Binding-site contacts:
Ligand atom P contacts residue HIS625 of chain 50.A at 3.9 Å.
Ligand atom C3' contacts residue HIS627 of chain 41.A at 4.3 Å.
Ligand atom N7 contacts residue PRO628 of chain 41.A at 3.3 Å (h-bond).
Ligand atom C5 contacts residue PRO412 of chain 41.A at 4.2 Å (hydrophobic).
Ligand atom C6 contacts residue PRO628 of chain 41.A at 2.8 Å (hydrophobic).
Ligand atom C4 contacts residue PRO628 of chain 41.A at 3.0 Å (hydrophobic).
Ligand atom N9 contacts residue PRO628 of chain 41.A at 3.7 Å.
Ligand atom C2 contacts residue PRO628 of chain 41.A at 3.5 Å (hydrophobic).
Ligand atom N1 contacts residue VAL411 of chain 41.A at 4.3 Å.
Ligand atom C8 contacts residue PRO628 of chain 41.A at 3.8 Å (hydrophobic).
Ligand atom O2P contacts residue ASP623 of chain 50.A at 3.2 Å (salt-bridge).
Ligand atom N3 contacts residue PRO628 of chain 41.A at 3.5 Å (h-bond).
Ligand atom N9 contacts residue PRO412 of chain 41.A at 4.2 Å.
Ligand atom C8 contacts residue PRO412 of chain 41.A at 4.3 Å (hydrophobic).
Ligand atom C1' contacts residue HIS627 of chain 41.A at 4.3 Å.
Ligand atom C2' contacts residue PRO628 of chain 41.A at 3.6 Å (hydrophobic).
Ligand atom O1P contacts residue HIS625 of chain 50.A at 2.8 Å (h-bond).
Ligand atom N6 contacts residue PHE635 of chain 41.A at 3.7 Å.
Ligand atom C5 contacts residue PRO628 of chain 41.A at 2.7 Å (hydrophobic).
Ligand atom N7 contacts residue PRO412 of chain 41.A at 4.3 Å.
Ligand atom C6 contacts residue SER629 of chain 41.A at 3.5 Å.
Ligand atom C4 contacts residue PRO412 of chain 41.A at 4.1 Å (hydrophobic).
Ligand atom O3' contacts residue PRO628 of chain 41.A at 4.1 Å.
Ligand atom N1 contacts residue GLY636 of chain 41.A at 2.9 Å (h-bond).
Ligand atom C2 contacts residue GLY636 of chain 41.A at 3.2 Å.
Ligand atom N6 contacts residue GLY634 of chain 41.A at 3.8 Å.
Ligand atom N7 contacts residue SER629 of chain 41.A at 3.1 Å (h-bond).
Ligand atom C2' contacts residue HIS627 of chain 41.A at 3.2 Å.
Ligand atom N6 contacts residue GLY636 of chain 41.A at 3.2 Å (h-bond).
Ligand atom N6 contacts residue PRO628 of chain 41.A at 3.4 Å (h-bond).
Ligand atom N7 contacts residue ASN606 of chain 41.A at 4.2 Å.
Ligand atom C8 contacts residue SER629 of chain 41.A at 4.2 Å.
Ligand atom N6 contacts residue SER629 of chain 41.A at 3.0 Å (h-bond).
Ligand atom C6 contacts residue PRO412 of chain 41.A at 4.3 Å (hydrophobic).
Ligand atom C6 contacts residue GLY636 of chain 41.A at 3.6 Å.
Ligand atom C1' contacts residue PRO628 of chain 41.A at 3.9 Å (hydrophobic).
Ligand atom N7 contacts residue HIS627 of chain 41.A at 4.1 Å.
Ligand atom C5 contacts residue SER629 of chain 41.A at 3.5 Å.
Ligand atom C8 contacts residue HIS627 of chain 41.A at 3.5 Å.
Ligand atom N1 contacts residue PRO628 of chain 41.A at 3.2 Å (h-bond).

Sequence of chain 50.A:
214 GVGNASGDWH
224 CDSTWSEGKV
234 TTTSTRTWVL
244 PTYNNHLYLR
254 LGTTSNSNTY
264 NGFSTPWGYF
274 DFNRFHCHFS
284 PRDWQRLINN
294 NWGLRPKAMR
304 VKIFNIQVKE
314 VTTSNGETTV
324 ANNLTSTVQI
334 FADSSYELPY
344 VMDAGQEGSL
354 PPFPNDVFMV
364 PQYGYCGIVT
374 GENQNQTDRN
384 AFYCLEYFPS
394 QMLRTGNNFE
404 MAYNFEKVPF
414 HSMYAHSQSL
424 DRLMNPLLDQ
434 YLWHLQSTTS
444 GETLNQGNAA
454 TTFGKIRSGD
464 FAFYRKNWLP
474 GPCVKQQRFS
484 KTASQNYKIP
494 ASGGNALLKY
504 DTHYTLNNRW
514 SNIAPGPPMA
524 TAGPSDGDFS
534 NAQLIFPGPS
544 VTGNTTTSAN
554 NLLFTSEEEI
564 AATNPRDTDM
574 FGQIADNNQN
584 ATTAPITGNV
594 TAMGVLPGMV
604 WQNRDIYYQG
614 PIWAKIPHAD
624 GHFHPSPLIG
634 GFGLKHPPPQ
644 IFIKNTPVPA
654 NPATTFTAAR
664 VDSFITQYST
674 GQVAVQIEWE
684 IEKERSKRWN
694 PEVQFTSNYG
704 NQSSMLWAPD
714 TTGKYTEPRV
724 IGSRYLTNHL

Sequence of chain 41.A:
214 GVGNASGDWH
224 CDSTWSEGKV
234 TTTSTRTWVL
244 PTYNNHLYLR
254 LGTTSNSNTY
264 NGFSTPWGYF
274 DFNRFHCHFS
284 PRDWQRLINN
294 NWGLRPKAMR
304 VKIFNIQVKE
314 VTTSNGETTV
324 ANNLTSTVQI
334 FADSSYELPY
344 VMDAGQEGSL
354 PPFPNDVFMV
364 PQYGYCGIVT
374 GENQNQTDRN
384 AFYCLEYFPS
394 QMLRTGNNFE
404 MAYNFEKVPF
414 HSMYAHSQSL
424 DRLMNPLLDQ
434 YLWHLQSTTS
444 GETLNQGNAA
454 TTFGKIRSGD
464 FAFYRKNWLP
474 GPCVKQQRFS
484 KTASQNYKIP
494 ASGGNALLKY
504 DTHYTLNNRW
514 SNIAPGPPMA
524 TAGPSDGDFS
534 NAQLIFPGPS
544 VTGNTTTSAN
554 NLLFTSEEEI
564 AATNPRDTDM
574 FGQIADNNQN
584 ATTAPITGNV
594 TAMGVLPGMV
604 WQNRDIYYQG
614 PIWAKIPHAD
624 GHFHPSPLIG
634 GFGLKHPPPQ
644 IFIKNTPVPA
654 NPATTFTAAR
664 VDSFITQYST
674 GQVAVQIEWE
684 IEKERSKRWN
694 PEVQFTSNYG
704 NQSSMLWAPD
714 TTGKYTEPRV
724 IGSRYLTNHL

A protein and the small-molecule ligand that binds it are described below.
Small molecule (SMILES): Nc1ncnc2c1ncn2[C@H]1C[C@H](O)[C@@H](COP(=O)(O)O)O1